Sequence of chain 43.F:
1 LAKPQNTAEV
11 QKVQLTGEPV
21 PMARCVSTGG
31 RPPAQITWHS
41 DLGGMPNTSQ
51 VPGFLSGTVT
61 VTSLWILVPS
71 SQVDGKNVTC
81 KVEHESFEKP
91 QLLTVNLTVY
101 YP

Binding-site contacts:
Ligand atom C1 contacts residue ASN96 of chain 43.F at 1.4 Å.
Ligand atom C7 contacts residue NAG1 of chain 43.K at 4.3 Å.
Ligand atom O7 contacts residue GLY75 of chain 43.F at 4.0 Å.
Ligand atom C8 contacts residue NAG1 of chain 43.K at 4.3 Å.
Ligand atom C8 contacts residue ASN77 of chain 43.F at 3.7 Å.
Ligand atom C7 contacts residue GLY75 of chain 43.F at 2.9 Å.
Ligand atom N2 contacts residue GLY75 of chain 43.F at 2.6 Å (h-bond).
Ligand atom C1 contacts residue GLY75 of chain 43.F at 3.9 Å.
Ligand atom N2 contacts residue ASN96 of chain 43.F at 3.1 Å (h-bond).
Ligand atom O7 contacts residue NAG1 of chain 43.K at 3.4 Å.
Ligand atom C8 contacts residue GLY75 of chain 43.F at 2.5 Å.
Ligand atom C4 contacts residue ASN96 of chain 43.F at 4.2 Å.
Ligand atom C7 contacts residue ASN77 of chain 43.F at 3.8 Å.
Ligand atom C7 contacts residue ASN96 of chain 43.F at 3.5 Å.
Ligand atom C2 contacts residue GLY75 of chain 43.F at 3.8 Å.
Ligand atom C2 contacts residue ASN96 of chain 43.F at 2.6 Å.
Ligand atom O5 contacts residue ASN96 of chain 43.F at 2.2 Å (h-bond).
Ligand atom O7 contacts residue ASN96 of chain 43.F at 3.4 Å (h-bond).
Ligand atom C5 contacts residue ASN96 of chain 43.F at 3.5 Å.
Ligand atom C3 contacts residue ASN96 of chain 43.F at 3.8 Å.
Ligand atom O7 contacts residue ASN77 of chain 43.F at 3.4 Å (h-bond).
Ligand atom C8 contacts residue LYS76 of chain 43.F at 4.0 Å.
Ligand atom C3 contacts residue GLY75 of chain 43.F at 4.4 Å.

The small molecule below binds the protein below.
Small molecule (SMILES): CC(=O)N[C@H]1[C@H](O[C@H]2[C@H](O)[C@@H](NC(C)=O)CO[C@@H]2CO)O[C@H](CO)[C@@H](O[C@@H]2O[C@H](CO)[C@@H](O)[C@H](O)[C@@H]2O)[C@@H]1O